This small molecule binds to this protein.
Small molecule (SMILES): Cc1cn([C@H]2C[C@H](O)[C@@H](CO[P](=O)(O)O[P](=O)(O)O[C@H]3O[C@@H](C)[C@H](O)[C@@H](O)[C@H]3O)O2)c(=O)[nH]c1=O

Binding-site contacts:
Ligand atom C6 contacts residue VAL333 of chain 2.A at 3.6 Å (hydrophobic).
Ligand atom C41 contacts residue TYR302 of chain 2.A at 3.4 Å (hydrophobic).
Ligand atom O4 contacts residue TRP194 of chain 2.A at 3.5 Å.
Ligand atom C61 contacts residue TYR302 of chain 2.A at 3.5 Å (hydrophobic).
Ligand atom N31 contacts residue TRP106 of chain 2.A at 3.4 Å.
Ligand atom O1 contacts residue CYS368 of chain 2.A at 3.6 Å.
Ligand atom C5A contacts residue TYR302 of chain 2.A at 3.5 Å (hydrophobic).
Ligand atom O41 contacts residue TRP288 of chain 2.A at 3.1 Å (h-bond).
Ligand atom O3P contacts residue ASN372 of chain 2.A at 3.0 Å (h-bond).
Ligand atom O4P contacts residue TYR373 of chain 2.A at 2.4 Å (h-bond).
Ligand atom O3 contacts residue SER193 of chain 2.A at 2.7 Å (h-bond).
Ligand atom O1P contacts residue SER193 of chain 2.A at 3.5 Å.
Ligand atom O41 contacts residue TYR302 of chain 2.A at 3.6 Å.
Ligand atom O4P contacts residue ARG351 of chain 2.A at 3.2 Å (salt-bridge).
Ligand atom O3P contacts residue THR369 of chain 2.A at 2.7 Å (h-bond).
Ligand atom C3 contacts residue TRP194 of chain 2.A at 3.5 Å (hydrophobic).
Ligand atom C51 contacts residue TYR302 of chain 2.A at 3.6 Å (hydrophobic).
Ligand atom O3 contacts residue TRP194 of chain 2.A at 3.2 Å.
Ligand atom O21 contacts residue TRP106 of chain 2.A at 3.3 Å.
Ligand atom C21 contacts residue TYR302 of chain 2.A at 3.5 Å (hydrophobic).
Ligand atom O2 contacts residue SER193 of chain 2.A at 3.6 Å.
Ligand atom O4' contacts residue TYR302 of chain 2.A at 3.3 Å.
Ligand atom C2' contacts residue TRP106 of chain 2.A at 3.7 Å (hydrophobic).
Ligand atom O21 contacts residue TYR302 of chain 2.A at 3.5 Å (h-bond).
Ligand atom O3P contacts residue CYS368 of chain 2.A at 3.5 Å.
Ligand atom OPP contacts residue ASN372 of chain 2.A at 3.4 Å (h-bond).
Ligand atom O3P contacts residue TYR373 of chain 2.A at 3.6 Å.
Ligand atom C5A contacts residue GLN108 of chain 2.A at 3.5 Å.
Ligand atom O3' contacts residue ARG104 of chain 2.A at 3.0 Å (salt-bridge).
Ligand atom C21 contacts residue TRP106 of chain 2.A at 3.4 Å (hydrophobic).
Ligand atom O2 contacts residue GLN367 of chain 2.A at 3.1 Å (h-bond).
Ligand atom C41 contacts residue TRP106 of chain 2.A at 3.3 Å (hydrophobic).
Ligand atom C51 contacts residue TRP106 of chain 2.A at 3.5 Å (hydrophobic).
Ligand atom O5 contacts residue THR369 of chain 2.A at 3.6 Å.
Ligand atom C6 contacts residue CYS368 of chain 2.A at 3.5 Å (hydrophobic).
Ligand atom O5 contacts residue CYS368 of chain 2.A at 3.2 Å.
Ligand atom N11 contacts residue TYR302 of chain 2.A at 3.6 Å.
Ligand atom N31 contacts residue TYR302 of chain 2.A at 3.4 Å.
Ligand atom O1 contacts residue ARG351 of chain 2.A at 3.1 Å (salt-bridge).
Ligand atom O41 contacts residue GLN107 of chain 2.A at 3.4 Å (h-bond).

Sequence of chain 2.A:
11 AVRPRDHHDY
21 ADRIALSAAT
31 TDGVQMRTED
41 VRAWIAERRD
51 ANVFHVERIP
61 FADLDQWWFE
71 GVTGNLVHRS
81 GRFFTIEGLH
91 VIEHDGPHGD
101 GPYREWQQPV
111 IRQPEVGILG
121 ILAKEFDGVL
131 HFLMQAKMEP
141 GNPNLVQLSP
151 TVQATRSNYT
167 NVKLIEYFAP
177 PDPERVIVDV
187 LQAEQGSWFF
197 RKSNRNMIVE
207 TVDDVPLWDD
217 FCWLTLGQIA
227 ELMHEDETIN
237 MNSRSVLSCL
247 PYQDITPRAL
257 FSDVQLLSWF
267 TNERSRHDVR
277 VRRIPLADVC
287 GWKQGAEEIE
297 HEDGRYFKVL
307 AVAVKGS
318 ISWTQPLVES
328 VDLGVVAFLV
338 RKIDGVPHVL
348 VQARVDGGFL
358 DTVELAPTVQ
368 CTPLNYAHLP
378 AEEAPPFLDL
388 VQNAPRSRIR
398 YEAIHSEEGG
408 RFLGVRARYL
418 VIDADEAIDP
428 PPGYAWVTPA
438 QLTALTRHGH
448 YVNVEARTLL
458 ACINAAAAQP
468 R